Binding-site contacts:
Ligand atom C1 contacts residue ASN706 of chain 1.B at 1.4 Å.
Ligand atom C7 contacts residue TYR793 of chain 1.C at 4.0 Å (hydrophobic).
Ligand atom C1 contacts residue TYR793 of chain 1.C at 4.2 Å (hydrophobic).
Ligand atom O7 contacts residue TYR793 of chain 1.C at 2.8 Å (h-bond).
Ligand atom C8 contacts residue ILE1127 of chain 1.B at 3.8 Å (hydrophobic).
Ligand atom O6 contacts residue ILE791 of chain 1.C at 4.3 Å.
Ligand atom C7 contacts residue ASN706 of chain 1.B at 3.7 Å.
Ligand atom N2 contacts residue TYR793 of chain 1.C at 4.3 Å.
Ligand atom O6 contacts residue TYR793 of chain 1.C at 3.8 Å.
Ligand atom N2 contacts residue ASN706 of chain 1.B at 2.9 Å (h-bond).
Ligand atom O5 contacts residue ASN706 of chain 1.B at 2.4 Å (h-bond).
Ligand atom O7 contacts residue ASN706 of chain 1.B at 4.1 Å.
Ligand atom O5 contacts residue TYR793 of chain 1.C at 3.9 Å.
Ligand atom C2 contacts residue ASN706 of chain 1.B at 2.4 Å.
Ligand atom C2 contacts residue TYR793 of chain 1.C at 3.7 Å (hydrophobic).
Ligand atom C4 contacts residue ASN706 of chain 1.B at 4.2 Å.
Ligand atom C5 contacts residue ASN706 of chain 1.B at 3.7 Å.
Ligand atom C3 contacts residue ASN706 of chain 1.B at 3.8 Å.

The small molecule below binds the protein below.
Small molecule (SMILES): CC(=O)N[C@@H]1[C@@H](O)[C@H](O)[C@@H](CO)O[C@H]1O

Sequence of chain 1.C:
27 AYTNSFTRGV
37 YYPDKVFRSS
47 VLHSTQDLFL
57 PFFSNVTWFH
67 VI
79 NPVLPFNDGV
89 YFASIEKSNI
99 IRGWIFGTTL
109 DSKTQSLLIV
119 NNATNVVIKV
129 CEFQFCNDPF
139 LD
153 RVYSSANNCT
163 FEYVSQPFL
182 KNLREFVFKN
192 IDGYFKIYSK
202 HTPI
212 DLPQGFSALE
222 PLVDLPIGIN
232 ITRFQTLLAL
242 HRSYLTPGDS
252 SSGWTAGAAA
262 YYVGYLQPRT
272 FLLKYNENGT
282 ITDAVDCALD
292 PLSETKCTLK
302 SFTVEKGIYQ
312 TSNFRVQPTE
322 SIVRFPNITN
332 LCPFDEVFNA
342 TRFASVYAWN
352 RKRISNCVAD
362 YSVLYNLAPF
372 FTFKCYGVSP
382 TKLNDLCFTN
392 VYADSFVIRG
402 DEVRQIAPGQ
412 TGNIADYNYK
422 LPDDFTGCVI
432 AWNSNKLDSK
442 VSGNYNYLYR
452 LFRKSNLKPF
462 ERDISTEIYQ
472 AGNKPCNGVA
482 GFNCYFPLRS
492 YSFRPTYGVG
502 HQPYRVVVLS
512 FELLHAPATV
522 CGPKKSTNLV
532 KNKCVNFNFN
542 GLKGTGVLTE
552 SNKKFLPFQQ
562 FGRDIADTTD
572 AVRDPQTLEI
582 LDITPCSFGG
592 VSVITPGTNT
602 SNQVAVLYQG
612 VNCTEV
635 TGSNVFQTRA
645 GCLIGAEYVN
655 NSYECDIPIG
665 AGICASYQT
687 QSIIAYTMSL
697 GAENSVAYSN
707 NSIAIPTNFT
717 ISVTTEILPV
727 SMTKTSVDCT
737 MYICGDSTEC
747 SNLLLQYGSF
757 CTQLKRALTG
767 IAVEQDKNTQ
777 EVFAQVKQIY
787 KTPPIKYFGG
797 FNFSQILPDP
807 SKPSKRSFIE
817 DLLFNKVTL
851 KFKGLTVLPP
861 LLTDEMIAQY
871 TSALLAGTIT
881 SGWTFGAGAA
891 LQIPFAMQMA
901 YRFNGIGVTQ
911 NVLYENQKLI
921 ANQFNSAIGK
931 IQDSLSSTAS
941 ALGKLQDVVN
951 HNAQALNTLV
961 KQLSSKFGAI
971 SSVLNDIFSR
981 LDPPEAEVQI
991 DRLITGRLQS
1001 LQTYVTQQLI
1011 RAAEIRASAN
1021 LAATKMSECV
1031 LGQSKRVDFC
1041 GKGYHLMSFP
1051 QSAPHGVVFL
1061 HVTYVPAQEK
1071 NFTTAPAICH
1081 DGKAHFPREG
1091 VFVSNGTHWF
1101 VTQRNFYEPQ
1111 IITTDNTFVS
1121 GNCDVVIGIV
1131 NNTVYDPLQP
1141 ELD

Sequence of chain 1.B:
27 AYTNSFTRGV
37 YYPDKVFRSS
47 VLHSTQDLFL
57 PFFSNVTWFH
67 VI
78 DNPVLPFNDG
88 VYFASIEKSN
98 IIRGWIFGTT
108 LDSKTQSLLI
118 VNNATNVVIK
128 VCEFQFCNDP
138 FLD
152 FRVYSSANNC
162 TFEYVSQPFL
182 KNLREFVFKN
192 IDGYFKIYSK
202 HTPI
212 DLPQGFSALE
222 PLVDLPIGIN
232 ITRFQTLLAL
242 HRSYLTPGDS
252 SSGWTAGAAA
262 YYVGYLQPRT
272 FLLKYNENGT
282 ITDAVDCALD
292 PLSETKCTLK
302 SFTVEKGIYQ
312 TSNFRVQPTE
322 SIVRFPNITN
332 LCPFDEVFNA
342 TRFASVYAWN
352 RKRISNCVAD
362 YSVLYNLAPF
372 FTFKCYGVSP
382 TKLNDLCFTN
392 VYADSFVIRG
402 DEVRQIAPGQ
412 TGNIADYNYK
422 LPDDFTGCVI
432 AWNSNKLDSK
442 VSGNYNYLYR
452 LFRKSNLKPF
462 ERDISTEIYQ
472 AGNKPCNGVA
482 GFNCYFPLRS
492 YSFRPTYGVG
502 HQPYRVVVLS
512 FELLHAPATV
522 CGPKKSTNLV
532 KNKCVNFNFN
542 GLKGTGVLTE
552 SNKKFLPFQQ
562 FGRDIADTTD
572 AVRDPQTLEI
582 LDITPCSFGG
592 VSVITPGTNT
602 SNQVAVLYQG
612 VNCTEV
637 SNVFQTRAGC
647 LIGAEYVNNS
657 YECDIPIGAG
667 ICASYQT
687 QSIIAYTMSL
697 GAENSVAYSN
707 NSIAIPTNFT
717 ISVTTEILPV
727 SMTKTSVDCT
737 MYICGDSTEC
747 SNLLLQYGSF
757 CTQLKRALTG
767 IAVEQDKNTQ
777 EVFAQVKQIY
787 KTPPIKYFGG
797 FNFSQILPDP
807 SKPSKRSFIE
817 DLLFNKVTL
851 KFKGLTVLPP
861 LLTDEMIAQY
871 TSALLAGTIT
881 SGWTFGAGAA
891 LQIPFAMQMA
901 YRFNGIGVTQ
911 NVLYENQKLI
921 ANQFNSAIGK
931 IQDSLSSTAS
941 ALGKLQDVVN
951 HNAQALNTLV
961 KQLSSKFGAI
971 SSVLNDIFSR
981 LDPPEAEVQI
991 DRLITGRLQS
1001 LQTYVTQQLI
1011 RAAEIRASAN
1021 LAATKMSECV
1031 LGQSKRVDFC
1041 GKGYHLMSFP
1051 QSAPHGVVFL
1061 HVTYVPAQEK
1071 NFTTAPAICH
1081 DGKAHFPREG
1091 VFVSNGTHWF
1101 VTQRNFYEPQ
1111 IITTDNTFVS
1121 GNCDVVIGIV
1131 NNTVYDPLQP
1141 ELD